Binding-site contacts:
Ligand atom C2 contacts residue ARG649 of chain 1.A at 3.3 Å.
Ligand atom C24 contacts residue LEU278 of chain 1.A at 3.7 Å (hydrophobic).
Ligand atom C40 contacts residue LEU252 of chain 1.A at 3.8 Å (hydrophobic).
Ligand atom OP3 contacts residue HIS654 of chain 1.A at 3.2 Å (h-bond).
Ligand atom C1 contacts residue HIS98 of chain 1.A at 3.5 Å.
Ligand atom C34 contacts residue LEU277 of chain 1.A at 3.6 Å (hydrophobic).
Ligand atom C1 contacts residue ARG649 of chain 1.A at 3.7 Å.
Ligand atom C32 contacts residue LEU278 of chain 1.A at 3.6 Å (hydrophobic).
Ligand atom OP contacts residue HIS98 of chain 1.A at 3.6 Å.
Ligand atom C33 contacts residue GLY245 of chain 1.A at 3.5 Å.
Ligand atom C35 contacts residue GLY245 of chain 1.A at 3.7 Å.
Ligand atom C19 contacts residue THR242 of chain 1.A at 3.4 Å.
Ligand atom C4 contacts residue HIS655 of chain 1.A at 3.6 Å.
Ligand atom C20 contacts residue THR242 of chain 1.A at 3.5 Å.
Ligand atom C8 contacts residue MET647 of chain 1.A at 3.6 Å (hydrophobic).
Ligand atom C40 contacts residue CPL1 of chain 1.G at 3.8 Å.
Ligand atom C30 contacts residue GLY245 of chain 1.A at 3.6 Å.
Ligand atom OP contacts residue HIS655 of chain 1.A at 2.5 Å (h-bond).
Ligand atom O1' contacts residue HIS98 of chain 1.A at 3.0 Å (h-bond).
Ligand atom C2 contacts residue HIS655 of chain 1.A at 3.4 Å.
Ligand atom C3 contacts residue LYS234 of chain 1.A at 3.7 Å.
Ligand atom C25 contacts residue THR242 of chain 1.A at 3.3 Å.
Ligand atom C19 contacts residue PHE239 of chain 1.A at 3.6 Å (hydrophobic).
Ligand atom C7 contacts residue TRP235 of chain 1.A at 3.6 Å (hydrophobic).
Ligand atom P contacts residue HIS98 of chain 1.A at 3.5 Å.
Ligand atom C11 contacts residue TRP545 of chain 1.A at 3.7 Å (hydrophobic).
Ligand atom C9 contacts residue ASN548 of chain 1.A at 3.4 Å.
Ligand atom OP contacts residue LYS234 of chain 1.A at 3.5 Å.
Ligand atom C36 contacts residue LEU274 of chain 1.A at 3.7 Å (hydrophobic).
Ligand atom P contacts residue HIS655 of chain 1.A at 3.4 Å.
Ligand atom C1 contacts residue HIS655 of chain 1.A at 3.4 Å.
Ligand atom OP2 contacts residue HIS98 of chain 1.A at 3.1 Å (h-bond).
Ligand atom C35 contacts residue CYS248 of chain 1.A at 3.7 Å (hydrophobic).
Ligand atom C10 contacts residue PHE239 of chain 1.A at 3.6 Å (hydrophobic).
Ligand atom C6 contacts residue ASN548 of chain 1.A at 3.5 Å.
Ligand atom O1' contacts residue LYS234 of chain 1.A at 3.8 Å.
Ligand atom C14 contacts residue TRP545 of chain 1.A at 3.6 Å (hydrophobic).
Ligand atom OP3 contacts residue HIS655 of chain 1.A at 3.0 Å (h-bond).
Ligand atom C9 contacts residue MET647 of chain 1.A at 3.8 Å (hydrophobic).
Ligand atom C15 contacts residue LEU238 of chain 1.A at 3.7 Å (hydrophobic).

A small-molecule ligand and the protein it binds are described below.
Small molecule (SMILES): C=C(C)CCCC(=C)CCCC(=C)CCCC(=C)CCCC(=C)CCCC(=C)CCCC(=C)CCC[C@@H](C)CCOP(=O)(O)O

Sequence of chain 1.A:
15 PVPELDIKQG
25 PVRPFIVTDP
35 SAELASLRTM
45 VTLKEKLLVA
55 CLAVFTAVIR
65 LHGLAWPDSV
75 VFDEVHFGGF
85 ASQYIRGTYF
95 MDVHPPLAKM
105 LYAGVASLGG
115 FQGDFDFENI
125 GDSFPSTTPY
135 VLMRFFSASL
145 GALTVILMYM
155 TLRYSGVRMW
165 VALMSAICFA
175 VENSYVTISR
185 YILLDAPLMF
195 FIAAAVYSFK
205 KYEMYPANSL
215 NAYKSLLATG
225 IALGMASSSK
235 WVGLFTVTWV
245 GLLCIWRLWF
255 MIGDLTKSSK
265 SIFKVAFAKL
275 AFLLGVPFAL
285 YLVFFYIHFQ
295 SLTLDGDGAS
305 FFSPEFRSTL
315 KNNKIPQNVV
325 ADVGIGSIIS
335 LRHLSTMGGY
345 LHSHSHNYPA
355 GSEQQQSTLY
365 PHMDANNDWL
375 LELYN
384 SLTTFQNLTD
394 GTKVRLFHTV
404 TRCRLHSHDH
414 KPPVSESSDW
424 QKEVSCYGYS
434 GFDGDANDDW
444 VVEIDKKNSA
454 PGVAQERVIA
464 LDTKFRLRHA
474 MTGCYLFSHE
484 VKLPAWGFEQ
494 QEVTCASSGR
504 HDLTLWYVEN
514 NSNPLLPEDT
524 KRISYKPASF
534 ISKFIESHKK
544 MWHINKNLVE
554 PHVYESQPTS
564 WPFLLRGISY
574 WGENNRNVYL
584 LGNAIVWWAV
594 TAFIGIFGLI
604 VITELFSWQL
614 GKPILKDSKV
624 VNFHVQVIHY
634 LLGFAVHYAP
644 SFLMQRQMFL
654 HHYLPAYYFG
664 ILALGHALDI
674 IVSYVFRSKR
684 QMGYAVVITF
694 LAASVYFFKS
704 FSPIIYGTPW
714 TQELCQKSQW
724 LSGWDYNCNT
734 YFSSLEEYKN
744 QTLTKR